Binding-site contacts:
Ligand atom C2 contacts residue THR360 of chain 1.A at 4.0 Å.
Ligand atom C4 contacts residue SER324 of chain 1.A at 3.7 Å.
Ligand atom O7 contacts residue LEU325 of chain 1.A at 3.4 Å (h-bond).
Ligand atom O5 contacts residue ASN331 of chain 1.A at 3.5 Å (h-bond).
Ligand atom O6 contacts residue PHE321 of chain 1.A at 3.2 Å.
Ligand atom O5 contacts residue SER324 of chain 1.A at 3.9 Å.
Ligand atom C3 contacts residue THR360 of chain 1.A at 3.9 Å.
Ligand atom C6 contacts residue ASP323 of chain 1.A at 3.8 Å.
Ligand atom C6 contacts residue SER324 of chain 1.A at 4.0 Å.
Ligand atom C2 contacts residue ASN328 of chain 1.A at 2.4 Å.
Ligand atom O5 contacts residue ASN328 of chain 1.A at 2.4 Å (h-bond).
Ligand atom O3 contacts residue ASP323 of chain 1.A at 4.0 Å.
Ligand atom C3 contacts residue ASN328 of chain 1.A at 3.7 Å.
Ligand atom C8 contacts residue THR360 of chain 1.A at 3.8 Å.
Ligand atom O5 contacts residue THR330 of chain 1.A at 3.9 Å.
Ligand atom O7 contacts residue SER326 of chain 1.A at 3.7 Å.
Ligand atom C5 contacts residue SER324 of chain 1.A at 4.1 Å.
Ligand atom O6 contacts residue ASP323 of chain 1.A at 2.8 Å (salt-bridge).
Ligand atom C8 contacts residue ASP355 of chain 1.A at 3.7 Å.
Ligand atom O6 contacts residue SER324 of chain 1.A at 2.8 Å (h-bond).
Ligand atom O6 contacts residue ASN331 of chain 1.A at 4.0 Å.
Ligand atom C5 contacts residue ASN328 of chain 1.A at 3.6 Å.
Ligand atom N2 contacts residue ASN328 of chain 1.A at 2.8 Å (h-bond).
Ligand atom C7 contacts residue ASN328 of chain 1.A at 3.1 Å.
Ligand atom C7 contacts residue THR360 of chain 1.A at 4.2 Å.
Ligand atom C1 contacts residue THR360 of chain 1.A at 3.7 Å.
Ligand atom C3 contacts residue THR358 of chain 1.A at 4.2 Å.
Ligand atom C5 contacts residue THR330 of chain 1.A at 3.8 Å.
Ligand atom N2 contacts residue THR360 of chain 1.A at 3.7 Å.
Ligand atom C1 contacts residue ASN328 of chain 1.A at 1.4 Å.
Ligand atom N2 contacts residue THR358 of chain 1.A at 3.5 Å (h-bond).
Ligand atom C7 contacts residue THR358 of chain 1.A at 4.0 Å.
Ligand atom C1 contacts residue THR330 of chain 1.A at 4.2 Å.
Ligand atom C8 contacts residue THR358 of chain 1.A at 3.4 Å.
Ligand atom C6 contacts residue THR330 of chain 1.A at 3.7 Å.
Ligand atom C8 contacts residue VAL350 of chain 1.A at 4.1 Å (hydrophobic).
Ligand atom C5 contacts residue ASP323 of chain 1.A at 3.8 Å.
Ligand atom C6 contacts residue ASN331 of chain 1.A at 4.1 Å.
Ligand atom O3 contacts residue THR358 of chain 1.A at 3.6 Å.
Ligand atom O7 contacts residue ASN328 of chain 1.A at 3.0 Å (h-bond).

Sequence of chain 1.A:
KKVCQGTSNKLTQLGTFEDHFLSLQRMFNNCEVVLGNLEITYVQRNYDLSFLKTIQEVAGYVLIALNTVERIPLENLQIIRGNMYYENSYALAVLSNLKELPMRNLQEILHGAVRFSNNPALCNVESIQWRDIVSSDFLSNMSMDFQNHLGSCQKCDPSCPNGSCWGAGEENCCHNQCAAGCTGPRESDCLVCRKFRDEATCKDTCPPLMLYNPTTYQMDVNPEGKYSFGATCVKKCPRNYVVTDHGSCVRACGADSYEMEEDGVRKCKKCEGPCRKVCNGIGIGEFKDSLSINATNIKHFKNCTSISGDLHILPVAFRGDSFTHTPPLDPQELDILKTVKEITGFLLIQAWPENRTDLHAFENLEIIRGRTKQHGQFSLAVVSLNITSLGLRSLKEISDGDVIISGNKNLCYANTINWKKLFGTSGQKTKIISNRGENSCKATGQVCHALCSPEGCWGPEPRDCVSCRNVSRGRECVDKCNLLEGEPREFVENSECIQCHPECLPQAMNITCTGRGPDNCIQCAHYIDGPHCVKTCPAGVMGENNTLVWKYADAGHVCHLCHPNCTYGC

A small-molecule ligand and the protein it binds are described below.
Small molecule (SMILES): CC(=O)N[C@H]1[C@H](O[C@H]2[C@H](O)[C@@H](NC(C)=O)CO[C@@H]2CO)O[C@H](CO)[C@@H](O)[C@@H]1O